Sequence of chain 1.D:
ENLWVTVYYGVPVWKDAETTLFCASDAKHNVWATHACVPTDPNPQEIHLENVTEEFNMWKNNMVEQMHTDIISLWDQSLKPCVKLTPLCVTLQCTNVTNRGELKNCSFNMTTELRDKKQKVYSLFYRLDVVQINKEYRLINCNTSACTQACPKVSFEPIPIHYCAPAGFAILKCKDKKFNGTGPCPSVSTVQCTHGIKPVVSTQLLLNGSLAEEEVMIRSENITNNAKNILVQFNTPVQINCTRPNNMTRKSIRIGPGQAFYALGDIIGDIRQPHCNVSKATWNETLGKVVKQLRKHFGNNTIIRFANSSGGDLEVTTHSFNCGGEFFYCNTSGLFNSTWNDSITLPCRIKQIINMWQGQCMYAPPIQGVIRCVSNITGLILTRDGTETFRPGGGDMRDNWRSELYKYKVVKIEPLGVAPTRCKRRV

The protein below binds the small molecule below.
Small molecule (SMILES): CC(=O)N[C@H]1[C@H](O[C@H]2[C@H](O)[C@@H](NC(C)=O)CO[C@@H]2CO)O[C@H](CO)[C@@H](O[C@@H]2O[C@H](CO[C@H]3O[C@H](CO)[C@@H](O)[C@H](O)[C@@H]3O)[C@@H](O)[C@H](O)[C@@H]2O)[C@@H]1O

Binding-site contacts:
Ligand atom C1 contacts residue VAL414 of chain 1.D at 4.0 Å (hydrophobic).
Ligand atom C3 contacts residue VAL414 of chain 1.D at 3.8 Å (hydrophobic).
Ligand atom O5 contacts residue ASN232 of chain 1.D at 2.3 Å (h-bond).
Ligand atom C2 contacts residue ASN232 of chain 1.D at 2.5 Å.
Ligand atom C8 contacts residue LEU231 of chain 1.D at 3.8 Å (hydrophobic).
Ligand atom C8 contacts residue PHE345 of chain 1.D at 4.2 Å (hydrophobic).
Ligand atom C1 contacts residue ASN232 of chain 1.D at 1.4 Å.
Ligand atom C5 contacts residue VAL414 of chain 1.D at 3.5 Å (hydrophobic).
Ligand atom C3 contacts residue ASN232 of chain 1.D at 3.8 Å.
Ligand atom C4 contacts residue VAL414 of chain 1.D at 4.0 Å (hydrophobic).
Ligand atom C8 contacts residue ASN346 of chain 1.D at 3.5 Å.
Ligand atom C8 contacts residue VAL224 of chain 1.D at 4.4 Å (hydrophobic).
Ligand atom C1 contacts residue SER415 of chain 1.D at 4.2 Å.
Ligand atom O6 contacts residue CYS413 of chain 1.D at 4.0 Å.
Ligand atom O5 contacts residue NAG1 of chain 1.H at 3.9 Å.
Ligand atom C7 contacts residue SER415 of chain 1.D at 4.1 Å.
Ligand atom C4 contacts residue GLU181 of chain 1.D at 4.1 Å.
Ligand atom C3 contacts residue SER415 of chain 1.D at 4.3 Å.
Ligand atom O4 contacts residue VAL414 of chain 1.D at 4.0 Å.
Ligand atom C1 contacts residue GLU181 of chain 1.D at 4.1 Å.
Ligand atom C8 contacts residue SER415 of chain 1.D at 4.0 Å.
Ligand atom C5 contacts residue GLU181 of chain 1.D at 3.1 Å.
Ligand atom N2 contacts residue SER415 of chain 1.D at 3.3 Å (h-bond).
Ligand atom C7 contacts residue ASN346 of chain 1.D at 4.2 Å.
Ligand atom C6 contacts residue GLU181 of chain 1.D at 3.7 Å.
Ligand atom C6 contacts residue GLY348 of chain 1.D at 4.2 Å.
Ligand atom O7 contacts residue ASN232 of chain 1.D at 3.3 Å (h-bond).
Ligand atom O4 contacts residue GLU181 of chain 1.D at 4.1 Å.
Ligand atom O5 contacts residue VAL414 of chain 1.D at 4.2 Å.
Ligand atom O5 contacts residue GLU181 of chain 1.D at 3.8 Å.
Ligand atom N2 contacts residue ASN232 of chain 1.D at 2.9 Å (h-bond).
Ligand atom C4 contacts residue ASN232 of chain 1.D at 4.2 Å.
Ligand atom O3 contacts residue GLU181 of chain 1.D at 4.0 Å.
Ligand atom O6 contacts residue GLY348 of chain 1.D at 3.7 Å.
Ligand atom O7 contacts residue VAL224 of chain 1.D at 4.1 Å.
Ligand atom C7 contacts residue ASN232 of chain 1.D at 3.3 Å.
Ligand atom O3 contacts residue CYS413 of chain 1.D at 3.8 Å.
Ligand atom C2 contacts residue SER415 of chain 1.D at 4.1 Å.
Ligand atom O7 contacts residue PRO182 of chain 1.D at 4.0 Å.
Ligand atom C5 contacts residue ASN232 of chain 1.D at 3.6 Å.